Sequence of chain 1.A:
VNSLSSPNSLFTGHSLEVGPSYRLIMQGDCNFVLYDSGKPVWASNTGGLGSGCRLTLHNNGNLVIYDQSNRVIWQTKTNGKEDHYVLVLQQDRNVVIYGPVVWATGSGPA

Binding-site contacts:
Ligand atom O2 contacts residue PRO109 of chain 2.A at 4.2 Å.
Ligand atom C4 contacts residue VAL96 of chain 1.A at 4.0 Å (hydrophobic).
Ligand atom O3 contacts residue TYR98 of chain 1.A at 3.3 Å (h-bond).
Ligand atom C5 contacts residue ASN94 of chain 1.A at 3.7 Å.
Ligand atom C4 contacts residue GLN90 of chain 1.A at 4.2 Å.
Ligand atom O5 contacts residue ASN94 of chain 1.A at 2.9 Å (h-bond).
Ligand atom O3 contacts residue ASP92 of chain 1.A at 4.1 Å.
Ligand atom C2 contacts residue ASP92 of chain 1.A at 3.4 Å.
Ligand atom O4 contacts residue VAL96 of chain 1.A at 4.2 Å.
Ligand atom C6 contacts residue SO41 of chain 2.D at 3.6 Å.
Ligand atom O6 contacts residue ALA104 of chain 2.A at 3.9 Å.
Ligand atom O3 contacts residue GLN90 of chain 1.A at 3.1 Å (h-bond).
Ligand atom O6 contacts residue VAL101 of chain 2.A at 4.2 Å.
Ligand atom O2 contacts residue GLN90 of chain 1.A at 3.2 Å (h-bond).
Ligand atom C4 contacts residue HIS84 of chain 2.A at 4.0 Å.
Ligand atom C3 contacts residue HIS84 of chain 2.A at 4.0 Å.
Ligand atom C5 contacts residue SO41 of chain 2.D at 4.1 Å.
Ligand atom C1 contacts residue ASN94 of chain 1.A at 3.7 Å.
Ligand atom C3 contacts residue GLN90 of chain 1.A at 4.0 Å.
Ligand atom C3 contacts residue TYR98 of chain 1.A at 4.0 Å (hydrophobic).
Ligand atom O4 contacts residue TYR98 of chain 1.A at 2.6 Å (h-bond).
Ligand atom C5 contacts residue HIS84 of chain 2.A at 4.3 Å.
Ligand atom C6 contacts residue ALA104 of chain 2.A at 3.8 Å (hydrophobic).
Ligand atom C6 contacts residue ASN94 of chain 1.A at 3.8 Å.
Ligand atom O2 contacts residue HIS84 of chain 2.A at 3.4 Å.
Ligand atom C4 contacts residue SO41 of chain 2.D at 3.3 Å.
Ligand atom O4 contacts residue HIS84 of chain 2.A at 3.3 Å.
Ligand atom C6 contacts residue VAL101 of chain 2.A at 3.9 Å (hydrophobic).
Ligand atom O4 contacts residue VAL101 of chain 2.A at 3.5 Å.
Ligand atom O2 contacts residue ASN94 of chain 1.A at 2.9 Å (h-bond).
Ligand atom O4 contacts residue SO41 of chain 2.D at 3.1 Å (h-bond).
Ligand atom O3 contacts residue HIS84 of chain 2.A at 3.8 Å.
Ligand atom C1 contacts residue PRO109 of chain 2.A at 4.1 Å (hydrophobic).
Ligand atom C2 contacts residue ASN94 of chain 1.A at 3.8 Å.
Ligand atom C6 contacts residue VAL96 of chain 1.A at 4.2 Å (hydrophobic).
Ligand atom C2 contacts residue GLN90 of chain 1.A at 4.1 Å.
Ligand atom C4 contacts residue TYR98 of chain 1.A at 3.6 Å (hydrophobic).
Ligand atom C4 contacts residue ASN94 of chain 1.A at 3.9 Å.
Ligand atom O3 contacts residue SER6 of chain 2.A at 4.3 Å.
Ligand atom O2 contacts residue ASP92 of chain 1.A at 2.6 Å (salt-bridge).

This protein binds this small molecule.
Small molecule (SMILES): OC[C@H]1O[C@H](O[C@@H]2[C@H](O)[C@@H](O)O[C@H](CO)[C@H]2O)[C@@H](O)[C@@H](O)[C@@H]1O

Sequence of chain 2.A:
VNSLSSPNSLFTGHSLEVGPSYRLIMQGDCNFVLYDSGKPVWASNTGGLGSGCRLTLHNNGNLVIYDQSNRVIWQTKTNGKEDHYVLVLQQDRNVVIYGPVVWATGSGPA